Sequence of chain 1.I:
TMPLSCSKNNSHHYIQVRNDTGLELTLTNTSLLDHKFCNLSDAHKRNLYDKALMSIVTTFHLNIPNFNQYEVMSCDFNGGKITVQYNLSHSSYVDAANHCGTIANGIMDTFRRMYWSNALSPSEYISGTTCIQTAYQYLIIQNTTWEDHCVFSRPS

Binding-site contacts:
Ligand atom C8 contacts residue TYR151 of chain 1.I at 4.5 Å (hydrophobic).
Ligand atom C3 contacts residue ALA150 of chain 1.I at 4.3 Å (hydrophobic).
Ligand atom O5 contacts residue ASN44 of chain 1.I at 2.1 Å (h-bond).
Ligand atom C4 contacts residue ALA150 of chain 1.I at 4.3 Å (hydrophobic).
Ligand atom O5 contacts residue GLN152 of chain 1.I at 3.6 Å (h-bond).
Ligand atom C1 contacts residue ASN44 of chain 1.I at 1.4 Å.
Ligand atom C6 contacts residue GLN152 of chain 1.I at 3.5 Å.
Ligand atom O5 contacts residue ALA150 of chain 1.I at 3.6 Å (h-bond).
Ligand atom C6 contacts residue ASN44 of chain 1.I at 4.4 Å.
Ligand atom C2 contacts residue ASN44 of chain 1.I at 2.4 Å.
Ligand atom C8 contacts residue ASN24 of chain 1.I at 3.2 Å.
Ligand atom O7 contacts residue ASN44 of chain 1.I at 3.1 Å (h-bond).
Ligand atom C4 contacts residue ASN44 of chain 1.I at 4.0 Å.
Ligand atom C5 contacts residue ALA150 of chain 1.I at 3.2 Å (hydrophobic).
Ligand atom C5 contacts residue ASN44 of chain 1.I at 3.5 Å.
Ligand atom C1 contacts residue ALA150 of chain 1.I at 4.2 Å (hydrophobic).
Ligand atom O6 contacts residue GLN152 of chain 1.I at 4.2 Å.
Ligand atom O4 contacts residue ALA150 of chain 1.I at 3.9 Å.
Ligand atom C7 contacts residue ASN24 of chain 1.I at 3.9 Å.
Ligand atom C3 contacts residue ASN44 of chain 1.I at 3.7 Å.
Ligand atom C7 contacts residue ASN44 of chain 1.I at 3.4 Å.
Ligand atom C1 contacts residue TYR151 of chain 1.I at 4.4 Å (hydrophobic).
Ligand atom O7 contacts residue ASN24 of chain 1.I at 4.1 Å.
Ligand atom C6 contacts residue ALA150 of chain 1.I at 3.6 Å (hydrophobic).
Ligand atom C5 contacts residue GLN152 of chain 1.I at 4.2 Å.
Ligand atom N2 contacts residue ASN44 of chain 1.I at 3.1 Å (h-bond).

A small-molecule ligand and the protein it binds are described below.
Small molecule (SMILES): CC(=O)N[C@@H]1[C@@H](O)[C@H](O)[C@@H](CO)O[C@H]1O